Binding-site contacts:
Ligand atom C7 contacts residue ASN12 of chain 44.E at 3.9 Å.
Ligand atom C5 contacts residue ASN12 of chain 44.E at 4.1 Å.
Ligand atom C2 contacts residue ASN12 of chain 44.E at 3.3 Å.
Ligand atom O7 contacts residue ASN12 of chain 44.E at 3.6 Å.
Ligand atom C1 contacts residue ASN12 of chain 44.E at 2.2 Å.
Ligand atom O5 contacts residue ASN12 of chain 44.E at 2.7 Å (h-bond).
Ligand atom N2 contacts residue ASN12 of chain 44.E at 3.8 Å.

A small-molecule ligand and the protein it binds are described below.
Small molecule (SMILES): CC(=O)N[C@H]1[C@H](O[C@H]2[C@H](O)[C@@H](NC(C)=O)CO[C@@H]2CO)O[C@H](CO)[C@@H](O)[C@@H]1O

Sequence of chain 44.E:
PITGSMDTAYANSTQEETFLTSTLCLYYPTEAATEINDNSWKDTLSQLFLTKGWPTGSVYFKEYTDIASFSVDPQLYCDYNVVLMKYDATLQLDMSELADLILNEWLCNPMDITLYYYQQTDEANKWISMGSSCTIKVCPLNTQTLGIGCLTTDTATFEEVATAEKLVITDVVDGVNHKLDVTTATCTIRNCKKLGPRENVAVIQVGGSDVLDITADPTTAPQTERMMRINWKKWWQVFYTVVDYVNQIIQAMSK